A protein and the small-molecule ligand that binds it are described below.
Small molecule (SMILES): OC[C@H]1O[C@H](O[C@H]2[C@H](O)[C@@H](O)[C@@H](O)O[C@@H]2CO)[C@H](O)[C@@H](O)[C@@H]1O

Sequence of chain 1.A:
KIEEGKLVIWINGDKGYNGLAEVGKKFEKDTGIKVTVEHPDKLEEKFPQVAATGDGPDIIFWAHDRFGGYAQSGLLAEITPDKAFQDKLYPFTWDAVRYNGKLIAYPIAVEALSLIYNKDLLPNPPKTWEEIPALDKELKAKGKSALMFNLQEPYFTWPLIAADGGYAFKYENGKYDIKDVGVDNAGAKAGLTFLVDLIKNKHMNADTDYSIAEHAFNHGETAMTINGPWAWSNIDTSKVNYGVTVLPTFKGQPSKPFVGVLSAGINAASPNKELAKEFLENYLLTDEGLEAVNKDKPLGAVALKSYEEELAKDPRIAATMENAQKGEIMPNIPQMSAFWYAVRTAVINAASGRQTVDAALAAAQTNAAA

Binding-site contacts:
Ligand atom O6 contacts residue TYR156 of chain 1.A at 3.0 Å (h-bond).
Ligand atom C1 contacts residue TYR156 of chain 1.A at 3.6 Å (hydrophobic).
Ligand atom O2 contacts residue LYS16 of chain 1.A at 2.8 Å (salt-bridge).
Ligand atom O3 contacts residue ALA64 of chain 1.A at 3.3 Å.
Ligand atom O2 contacts residue ALA64 of chain 1.A at 3.4 Å.
Ligand atom C3 contacts residue TRP63 of chain 1.A at 3.6 Å (hydrophobic).
Ligand atom C3 contacts residue ASP66 of chain 1.A at 3.6 Å.
Ligand atom C6 contacts residue TRP341 of chain 1.A at 3.6 Å (hydrophobic).
Ligand atom C2 contacts residue TRP231 of chain 1.A at 3.9 Å (hydrophobic).
Ligand atom O4 contacts residue ARG67 of chain 1.A at 2.8 Å (salt-bridge).
Ligand atom O3 contacts residue GLU112 of chain 1.A at 3.9 Å.
Ligand atom O3 contacts residue ARG67 of chain 1.A at 2.9 Å (salt-bridge).
Ligand atom C1 contacts residue LYS16 of chain 1.A at 3.6 Å.
Ligand atom O6 contacts residue PHE157 of chain 1.A at 3.8 Å.
Ligand atom C4 contacts residue TYR156 of chain 1.A at 3.9 Å (hydrophobic).
Ligand atom C1 contacts residue TRP231 of chain 1.A at 3.7 Å (hydrophobic).
Ligand atom O3 contacts residue ASP66 of chain 1.A at 2.7 Å (salt-bridge).
Ligand atom C4 contacts residue ARG67 of chain 1.A at 3.8 Å.
Ligand atom O1 contacts residue ASN13 of chain 1.A at 3.7 Å.
Ligand atom C2 contacts residue GLU112 of chain 1.A at 3.6 Å.
Ligand atom C4 contacts residue TRP341 of chain 1.A at 3.6 Å (hydrophobic).
Ligand atom O6 contacts residue PRO155 of chain 1.A at 3.3 Å.
Ligand atom O2 contacts residue ASP66 of chain 1.A at 2.7 Å (salt-bridge).
Ligand atom C6 contacts residue GLU154 of chain 1.A at 3.3 Å.
Ligand atom O4 contacts residue ARG345 of chain 1.A at 3.7 Å.
Ligand atom O4 contacts residue TRP341 of chain 1.A at 3.9 Å.
Ligand atom C2 contacts residue LYS16 of chain 1.A at 3.7 Å.
Ligand atom O5 contacts residue TYR156 of chain 1.A at 3.2 Å.
Ligand atom C1 contacts residue ASP15 of chain 1.A at 3.5 Å.
Ligand atom O3 contacts residue TRP63 of chain 1.A at 3.3 Å (h-bond).
Ligand atom O1 contacts residue LYS16 of chain 1.A at 3.0 Å (salt-bridge).
Ligand atom O2 contacts residue TRP63 of chain 1.A at 3.3 Å (h-bond).
Ligand atom O5 contacts residue ASP15 of chain 1.A at 3.9 Å.
Ligand atom C2 contacts residue ASP66 of chain 1.A at 3.4 Å.
Ligand atom O2 contacts residue GLU112 of chain 1.A at 2.9 Å (salt-bridge).
Ligand atom C6 contacts residue PRO155 of chain 1.A at 3.8 Å (hydrophobic).
Ligand atom O1 contacts residue ASP15 of chain 1.A at 2.8 Å (salt-bridge).
Ligand atom O3 contacts residue TRP341 of chain 1.A at 3.8 Å.
Ligand atom O6 contacts residue GLU154 of chain 1.A at 2.7 Å (salt-bridge).
Ligand atom C6 contacts residue TYR156 of chain 1.A at 3.7 Å (hydrophobic).